Sequence of chain 1.B:
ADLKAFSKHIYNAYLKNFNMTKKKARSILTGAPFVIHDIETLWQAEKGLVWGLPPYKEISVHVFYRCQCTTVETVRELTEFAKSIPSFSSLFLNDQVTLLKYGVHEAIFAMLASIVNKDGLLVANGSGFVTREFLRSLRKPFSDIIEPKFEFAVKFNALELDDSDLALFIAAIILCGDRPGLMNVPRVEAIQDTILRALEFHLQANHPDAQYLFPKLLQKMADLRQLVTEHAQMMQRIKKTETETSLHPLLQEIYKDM

This protein binds this small molecule.
Small molecule (SMILES): CCCCCCCO[C@@H]1O[C@H](CO)[C@@H](O)[C@H](O)[C@H]1O

Binding-site contacts:
Ligand atom O3 contacts residue LYS269 of chain 1.B at 2.8 Å (salt-bridge).
Ligand atom O2 contacts residue LYS114 of chain 1.B at 3.1 Å.
Ligand atom C13 contacts residue VAL88 of chain 1.B at 4.5 Å (hydrophobic).
Ligand atom O1 contacts residue GLU266 of chain 1.B at 3.4 Å.
Ligand atom O1 contacts residue ILE267 of chain 1.B at 4.4 Å.
Ligand atom C13 contacts residue LEU113 of chain 1.B at 4.2 Å (hydrophobic).
Ligand atom C9 contacts residue ILE267 of chain 1.B at 4.2 Å (hydrophobic).
Ligand atom C10 contacts residue LEU113 of chain 1.B at 4.0 Å (hydrophobic).
Ligand atom C11 contacts residue LEU263 of chain 1.B at 4.4 Å (hydrophobic).
Ligand atom O5 contacts residue GLU266 of chain 1.B at 3.9 Å.
Ligand atom O2 contacts residue GLU266 of chain 1.B at 3.0 Å (salt-bridge).
Ligand atom C8 contacts residue LYS114 of chain 1.B at 3.7 Å.
Ligand atom C11 contacts residue LEU113 of chain 1.B at 3.9 Å (hydrophobic).
Ligand atom C9 contacts residue LEU263 of chain 1.B at 4.1 Å (hydrophobic).
Ligand atom C8 contacts residue ILE267 of chain 1.B at 4.1 Å (hydrophobic).
Ligand atom C8 contacts residue GLU266 of chain 1.B at 4.4 Å.
Ligand atom C1 contacts residue LYS114 of chain 1.B at 4.0 Å.
Ligand atom C10 contacts residue ILE267 of chain 1.B at 4.2 Å (hydrophobic).
Ligand atom C3 contacts residue GLU266 of chain 1.B at 3.7 Å.
Ligand atom C1 contacts residue GLU266 of chain 1.B at 3.7 Å.
Ligand atom C2 contacts residue LYS269 of chain 1.B at 4.0 Å.
Ligand atom O6 contacts residue VAL110 of chain 1.B at 4.2 Å.
Ligand atom C11 contacts residue VAL88 of chain 1.B at 4.1 Å (hydrophobic).
Ligand atom O2 contacts residue LYS269 of chain 1.B at 3.4 Å.
Ligand atom C3 contacts residue LYS269 of chain 1.B at 3.6 Å.
Ligand atom C1 contacts residue VAL110 of chain 1.B at 4.5 Å (hydrophobic).
Ligand atom O5 contacts residue VAL110 of chain 1.B at 4.3 Å.
Ligand atom C10 contacts residue VAL110 of chain 1.B at 4.2 Å (hydrophobic).
Ligand atom C7 contacts residue GLU266 of chain 1.B at 3.5 Å.
Ligand atom C2 contacts residue LYS114 of chain 1.B at 3.7 Å.
Ligand atom C2 contacts residue GLU266 of chain 1.B at 3.2 Å.
Ligand atom C13 contacts residue THR92 of chain 1.B at 3.5 Å.
Ligand atom C7 contacts residue VAL110 of chain 1.B at 4.5 Å (hydrophobic).
Ligand atom C10 contacts residue LYS114 of chain 1.B at 3.6 Å.
Ligand atom C5 contacts residue VAL110 of chain 1.B at 4.4 Å (hydrophobic).
Ligand atom C12 contacts residue LEU113 of chain 1.B at 4.2 Å (hydrophobic).
Ligand atom O3 contacts residue GLU266 of chain 1.B at 3.9 Å.
Ligand atom C8 contacts residue VAL110 of chain 1.B at 4.3 Å (hydrophobic).
Ligand atom C11 contacts residue LYS114 of chain 1.B at 4.4 Å.
Ligand atom O1 contacts residue LYS114 of chain 1.B at 4.0 Å.